Sequence of chain 1.C:
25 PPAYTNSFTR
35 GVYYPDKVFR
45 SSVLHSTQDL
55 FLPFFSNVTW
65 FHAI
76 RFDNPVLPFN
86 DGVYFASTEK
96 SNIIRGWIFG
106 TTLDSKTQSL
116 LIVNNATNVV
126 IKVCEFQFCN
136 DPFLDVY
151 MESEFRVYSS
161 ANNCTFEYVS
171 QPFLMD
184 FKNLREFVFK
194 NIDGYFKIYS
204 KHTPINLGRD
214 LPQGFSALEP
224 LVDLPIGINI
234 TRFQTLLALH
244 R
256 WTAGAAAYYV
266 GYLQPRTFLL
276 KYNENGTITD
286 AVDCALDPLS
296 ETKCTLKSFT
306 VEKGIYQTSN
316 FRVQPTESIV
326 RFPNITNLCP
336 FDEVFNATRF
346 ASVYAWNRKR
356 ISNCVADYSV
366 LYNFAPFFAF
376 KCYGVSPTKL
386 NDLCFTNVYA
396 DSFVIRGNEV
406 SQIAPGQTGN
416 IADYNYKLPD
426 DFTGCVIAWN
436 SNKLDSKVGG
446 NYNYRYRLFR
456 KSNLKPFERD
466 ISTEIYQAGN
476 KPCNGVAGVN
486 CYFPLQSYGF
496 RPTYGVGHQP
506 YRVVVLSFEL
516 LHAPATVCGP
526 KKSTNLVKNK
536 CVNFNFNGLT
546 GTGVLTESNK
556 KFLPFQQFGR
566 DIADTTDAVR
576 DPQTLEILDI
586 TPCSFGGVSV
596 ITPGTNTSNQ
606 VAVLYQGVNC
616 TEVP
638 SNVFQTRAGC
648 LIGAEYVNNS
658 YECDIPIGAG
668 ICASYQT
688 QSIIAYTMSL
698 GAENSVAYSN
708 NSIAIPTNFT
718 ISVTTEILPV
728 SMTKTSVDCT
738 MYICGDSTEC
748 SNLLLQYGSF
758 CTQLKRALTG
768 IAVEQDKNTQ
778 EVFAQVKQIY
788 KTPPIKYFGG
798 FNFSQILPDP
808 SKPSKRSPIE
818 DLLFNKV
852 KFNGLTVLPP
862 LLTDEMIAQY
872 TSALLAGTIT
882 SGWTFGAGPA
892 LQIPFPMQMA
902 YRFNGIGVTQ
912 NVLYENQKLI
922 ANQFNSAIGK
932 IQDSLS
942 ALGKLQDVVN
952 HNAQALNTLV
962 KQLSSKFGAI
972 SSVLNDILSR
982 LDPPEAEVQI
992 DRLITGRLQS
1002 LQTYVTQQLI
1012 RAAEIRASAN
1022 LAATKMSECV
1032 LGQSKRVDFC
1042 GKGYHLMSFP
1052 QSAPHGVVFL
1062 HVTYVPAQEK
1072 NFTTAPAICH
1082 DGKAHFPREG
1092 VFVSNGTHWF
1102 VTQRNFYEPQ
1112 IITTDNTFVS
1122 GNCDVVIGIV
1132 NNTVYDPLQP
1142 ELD

The small molecule below binds the protein below.
Small molecule (SMILES): CC(=O)N[C@@H]1[C@@H](O)[C@H](O)[C@@H](CO)O[C@H]1O

Binding-site contacts:
Ligand atom C7 contacts residue ASN601 of chain 1.C at 4.0 Å.
Ligand atom C5 contacts residue ASN601 of chain 1.C at 3.5 Å.
Ligand atom O6 contacts residue ASN601 of chain 1.C at 4.5 Å.
Ligand atom N2 contacts residue ASN601 of chain 1.C at 3.2 Å (h-bond).
Ligand atom C4 contacts residue ASN601 of chain 1.C at 4.3 Å.
Ligand atom C1 contacts residue ASN601 of chain 1.C at 1.5 Å.
Ligand atom O5 contacts residue ASN601 of chain 1.C at 2.3 Å (h-bond).
Ligand atom O7 contacts residue ASN601 of chain 1.C at 4.3 Å.
Ligand atom C2 contacts residue ASN601 of chain 1.C at 2.8 Å.
Ligand atom C3 contacts residue ASN601 of chain 1.C at 3.9 Å.